Sequence of chain 1.D:
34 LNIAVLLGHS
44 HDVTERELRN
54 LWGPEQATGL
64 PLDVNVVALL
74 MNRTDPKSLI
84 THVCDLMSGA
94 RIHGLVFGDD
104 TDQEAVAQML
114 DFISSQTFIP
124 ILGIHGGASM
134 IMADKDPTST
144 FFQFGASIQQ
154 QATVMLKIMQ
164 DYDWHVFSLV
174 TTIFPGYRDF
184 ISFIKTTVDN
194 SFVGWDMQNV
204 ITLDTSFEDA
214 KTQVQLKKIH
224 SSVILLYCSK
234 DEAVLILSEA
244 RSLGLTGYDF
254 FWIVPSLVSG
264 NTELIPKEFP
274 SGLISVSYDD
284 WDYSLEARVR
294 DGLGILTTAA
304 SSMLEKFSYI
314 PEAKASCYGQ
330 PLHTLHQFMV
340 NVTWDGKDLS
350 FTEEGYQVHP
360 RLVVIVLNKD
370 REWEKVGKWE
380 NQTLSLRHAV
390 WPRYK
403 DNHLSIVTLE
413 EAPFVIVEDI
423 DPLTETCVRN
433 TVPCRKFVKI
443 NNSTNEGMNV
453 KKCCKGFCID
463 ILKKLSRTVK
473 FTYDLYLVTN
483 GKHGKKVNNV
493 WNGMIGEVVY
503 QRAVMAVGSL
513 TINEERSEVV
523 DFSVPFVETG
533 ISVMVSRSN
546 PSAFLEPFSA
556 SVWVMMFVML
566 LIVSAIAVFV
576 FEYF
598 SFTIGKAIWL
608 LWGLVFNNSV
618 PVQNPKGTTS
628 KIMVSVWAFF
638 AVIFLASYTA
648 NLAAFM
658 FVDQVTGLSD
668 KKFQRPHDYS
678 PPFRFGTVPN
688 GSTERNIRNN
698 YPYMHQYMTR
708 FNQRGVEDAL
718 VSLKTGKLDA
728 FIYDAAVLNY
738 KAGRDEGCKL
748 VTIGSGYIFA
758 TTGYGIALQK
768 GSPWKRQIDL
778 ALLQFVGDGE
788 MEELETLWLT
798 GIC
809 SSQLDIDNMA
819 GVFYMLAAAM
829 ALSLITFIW

This small molecule binds to this protein.
Small molecule (SMILES): CC(=O)N[C@@H]1[C@@H](O)[C@H](O)[C@@H](CO)O[C@H]1O

Binding-site contacts:
Ligand atom N2 contacts residue ILE442 of chain 1.D at 3.5 Å.
Ligand atom C5 contacts residue ASN443 of chain 1.D at 3.7 Å.
Ligand atom C1 contacts residue ILE442 of chain 1.D at 4.4 Å (hydrophobic).
Ligand atom C4 contacts residue ASN443 of chain 1.D at 4.2 Å.
Ligand atom C7 contacts residue ASN443 of chain 1.D at 3.9 Å.
Ligand atom C8 contacts residue ILE442 of chain 1.D at 4.0 Å (hydrophobic).
Ligand atom C3 contacts residue ASN443 of chain 1.D at 3.8 Å.
Ligand atom O5 contacts residue ASN443 of chain 1.D at 2.4 Å (h-bond).
Ligand atom O7 contacts residue ASN443 of chain 1.D at 4.0 Å.
Ligand atom C1 contacts residue ASN443 of chain 1.D at 1.4 Å.
Ligand atom C7 contacts residue ILE442 of chain 1.D at 4.0 Å (hydrophobic).
Ligand atom C2 contacts residue ASN443 of chain 1.D at 2.5 Å.
Ligand atom N2 contacts residue ASN443 of chain 1.D at 2.9 Å (h-bond).